This protein binds this small molecule.
Small molecule (SMILES): N[C@@H](Cc1c[nH]c2ccccc12)C(=O)O

Sequence of chain 1.D:
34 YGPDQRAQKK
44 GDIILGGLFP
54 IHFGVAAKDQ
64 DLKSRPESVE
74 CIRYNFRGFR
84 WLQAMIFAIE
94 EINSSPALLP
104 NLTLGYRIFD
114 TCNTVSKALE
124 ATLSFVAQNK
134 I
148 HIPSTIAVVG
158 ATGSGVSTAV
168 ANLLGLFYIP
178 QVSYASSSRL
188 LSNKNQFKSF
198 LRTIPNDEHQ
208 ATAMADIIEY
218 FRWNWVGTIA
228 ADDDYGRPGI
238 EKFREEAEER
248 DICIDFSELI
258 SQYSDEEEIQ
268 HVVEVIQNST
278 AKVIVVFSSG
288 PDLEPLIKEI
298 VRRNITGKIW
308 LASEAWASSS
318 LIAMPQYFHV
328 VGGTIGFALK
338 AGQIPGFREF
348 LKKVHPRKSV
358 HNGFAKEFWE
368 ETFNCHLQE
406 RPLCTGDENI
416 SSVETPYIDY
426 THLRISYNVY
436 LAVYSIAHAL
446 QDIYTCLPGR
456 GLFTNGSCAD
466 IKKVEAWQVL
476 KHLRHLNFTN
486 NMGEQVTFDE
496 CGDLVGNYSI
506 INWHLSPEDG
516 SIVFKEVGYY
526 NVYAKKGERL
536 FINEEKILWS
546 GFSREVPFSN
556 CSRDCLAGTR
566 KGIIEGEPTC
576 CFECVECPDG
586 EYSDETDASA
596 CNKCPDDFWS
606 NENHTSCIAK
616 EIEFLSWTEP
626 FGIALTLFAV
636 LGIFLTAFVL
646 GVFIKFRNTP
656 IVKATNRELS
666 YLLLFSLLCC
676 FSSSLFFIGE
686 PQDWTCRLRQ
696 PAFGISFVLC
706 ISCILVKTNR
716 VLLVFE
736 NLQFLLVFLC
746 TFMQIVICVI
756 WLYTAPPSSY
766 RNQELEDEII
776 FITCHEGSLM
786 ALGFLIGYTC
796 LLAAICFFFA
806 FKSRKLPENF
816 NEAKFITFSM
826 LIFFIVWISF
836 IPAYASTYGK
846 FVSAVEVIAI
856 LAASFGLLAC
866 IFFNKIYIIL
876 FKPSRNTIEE

Binding-site contacts:
Ligand atom N contacts residue ALA182 of chain 1.D at 3.1 Å (h-bond).
Ligand atom CA contacts residue TYR232 of chain 1.D at 4.2 Å (hydrophobic).
Ligand atom CD1 contacts residue GLU311 of chain 1.D at 3.8 Å.
Ligand atom O contacts residue THR159 of chain 1.D at 4.2 Å.
Ligand atom O contacts residue SER184 of chain 1.D at 3.6 Å.
Ligand atom N contacts residue TYR232 of chain 1.D at 3.9 Å.
Ligand atom C contacts residue TYR232 of chain 1.D at 3.8 Å (hydrophobic).
Ligand atom CE2 contacts residue ALA312 of chain 1.D at 4.1 Å (hydrophobic).
Ligand atom CA contacts residue ALA182 of chain 1.D at 3.6 Å (hydrophobic).
Ligand atom C contacts residue SER161 of chain 1.D at 4.1 Å.
Ligand atom NE1 contacts residue ALA312 of chain 1.D at 4.2 Å.
Ligand atom O contacts residue ALA182 of chain 1.D at 4.0 Å.
Ligand atom CH2 contacts residue ARG80 of chain 1.D at 4.4 Å.
Ligand atom OXT contacts residue TYR232 of chain 1.D at 4.1 Å.
Ligand atom CB contacts residue THR159 of chain 1.D at 3.9 Å.
Ligand atom NE1 contacts residue ILE430 of chain 1.D at 4.2 Å.
Ligand atom N contacts residue SER184 of chain 1.D at 3.2 Å (h-bond).
Ligand atom CD1 contacts residue ALA182 of chain 1.D at 4.2 Å (hydrophobic).
Ligand atom CB contacts residue ALA182 of chain 1.D at 3.2 Å (hydrophobic).
Ligand atom O contacts residue SER183 of chain 1.D at 4.2 Å.
Ligand atom CZ2 contacts residue ARG80 of chain 1.D at 3.6 Å.
Ligand atom OXT contacts residue GLY160 of chain 1.D at 3.8 Å.
Ligand atom O contacts residue SER161 of chain 1.D at 3.2 Å (h-bond).
Ligand atom C contacts residue THR159 of chain 1.D at 3.9 Å.
Ligand atom CG contacts residue ALA182 of chain 1.D at 4.0 Å (hydrophobic).
Ligand atom OXT contacts residue THR159 of chain 1.D at 3.7 Å.
Ligand atom CH2 contacts residue ALA312 of chain 1.D at 4.0 Å (hydrophobic).
Ligand atom CD1 contacts residue ILE430 of chain 1.D at 4.2 Å (hydrophobic).
Ligand atom CA contacts residue SER184 of chain 1.D at 4.5 Å.
Ligand atom C contacts residue ALA182 of chain 1.D at 4.0 Å (hydrophobic).
Ligand atom NE1 contacts residue GLU311 of chain 1.D at 3.9 Å.
Ligand atom N contacts residue GLU311 of chain 1.D at 4.1 Å.
Ligand atom OXT contacts residue SER161 of chain 1.D at 4.0 Å.
Ligand atom O contacts residue TYR232 of chain 1.D at 3.2 Å.
Ligand atom CZ2 contacts residue ALA312 of chain 1.D at 3.7 Å (hydrophobic).